This protein binds this small molecule.
Small molecule (SMILES): CC(=O)N[C@@H]1[C@@H](O)[C@H](O)[C@@H](CO)O[C@H]1O

Binding-site contacts:
Ligand atom O7 contacts residue VAL138 of chain 1.D at 4.3 Å.
Ligand atom C1 contacts residue LYS136 of chain 1.D at 4.3 Å.
Ligand atom O3 contacts residue ARG246 of chain 1.D at 3.8 Å.
Ligand atom C8 contacts residue LEU145 of chain 1.D at 3.7 Å (hydrophobic).
Ligand atom C4 contacts residue ASN310 of chain 1.D at 3.9 Å.
Ligand atom C4 contacts residue ARG246 of chain 1.D at 4.4 Å.
Ligand atom C5 contacts residue ASN146 of chain 1.D at 3.6 Å.
Ligand atom C8 contacts residue VAL138 of chain 1.D at 4.2 Å (hydrophobic).
Ligand atom C1 contacts residue SER311 of chain 1.D at 4.1 Å.
Ligand atom O5 contacts residue LYS136 of chain 1.D at 3.5 Å (salt-bridge).
Ligand atom C3 contacts residue ASN146 of chain 1.D at 3.8 Å.
Ligand atom C5 contacts residue ASN310 of chain 1.D at 3.5 Å.
Ligand atom C7 contacts residue ASN146 of chain 1.D at 3.9 Å.
Ligand atom C2 contacts residue ASN310 of chain 1.D at 4.4 Å.
Ligand atom C7 contacts residue SER311 of chain 1.D at 4.0 Å.
Ligand atom C3 contacts residue CYS309 of chain 1.D at 4.4 Å (hydrophobic).
Ligand atom O4 contacts residue ARG246 of chain 1.D at 3.4 Å (salt-bridge).
Ligand atom O3 contacts residue ASN310 of chain 1.D at 4.4 Å.
Ligand atom C2 contacts residue ASN146 of chain 1.D at 2.5 Å.
Ligand atom C1 contacts residue ASN146 of chain 1.D at 1.4 Å.
Ligand atom C3 contacts residue ASN310 of chain 1.D at 3.7 Å.
Ligand atom O6 contacts residue LYS136 of chain 1.D at 3.2 Å (salt-bridge).
Ligand atom O7 contacts residue ASN146 of chain 1.D at 4.1 Å.
Ligand atom O5 contacts residue ASN310 of chain 1.D at 4.1 Å.
Ligand atom C4 contacts residue ASP95 of chain 1.D at 4.3 Å.
Ligand atom C8 contacts residue ASN244 of chain 1.D at 4.1 Å.
Ligand atom O3 contacts residue CYS309 of chain 1.D at 3.2 Å (h-bond).
Ligand atom N2 contacts residue SER311 of chain 1.D at 3.2 Å (h-bond).
Ligand atom C4 contacts residue ASN146 of chain 1.D at 4.2 Å.
Ligand atom C6 contacts residue LYS136 of chain 1.D at 4.3 Å.
Ligand atom C1 contacts residue ASN310 of chain 1.D at 4.0 Å.
Ligand atom C8 contacts residue PHE243 of chain 1.D at 4.1 Å (hydrophobic).
Ligand atom C3 contacts residue SER311 of chain 1.D at 4.2 Å.
Ligand atom C2 contacts residue SER311 of chain 1.D at 4.1 Å.
Ligand atom O7 contacts residue ASN244 of chain 1.D at 4.3 Å.
Ligand atom O7 contacts residue PRO96 of chain 1.D at 3.8 Å.
Ligand atom N2 contacts residue ASN146 of chain 1.D at 3.1 Å (h-bond).
Ligand atom C8 contacts residue SER311 of chain 1.D at 3.8 Å.
Ligand atom O4 contacts residue ASN310 of chain 1.D at 3.9 Å.
Ligand atom O5 contacts residue ASN146 of chain 1.D at 2.2 Å (h-bond).

Sequence of chain 1.D:
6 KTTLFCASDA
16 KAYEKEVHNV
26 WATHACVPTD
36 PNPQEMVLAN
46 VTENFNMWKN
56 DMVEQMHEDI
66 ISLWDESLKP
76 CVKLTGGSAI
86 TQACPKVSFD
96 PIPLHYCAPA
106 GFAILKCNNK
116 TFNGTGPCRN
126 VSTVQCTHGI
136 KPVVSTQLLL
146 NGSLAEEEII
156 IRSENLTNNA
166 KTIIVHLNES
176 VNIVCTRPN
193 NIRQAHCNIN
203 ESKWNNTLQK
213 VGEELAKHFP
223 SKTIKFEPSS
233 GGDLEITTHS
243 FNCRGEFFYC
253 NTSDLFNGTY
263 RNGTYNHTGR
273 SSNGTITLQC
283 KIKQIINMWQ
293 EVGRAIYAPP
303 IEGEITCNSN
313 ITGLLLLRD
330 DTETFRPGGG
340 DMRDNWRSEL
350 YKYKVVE